Binding-site contacts:
Ligand atom C5 contacts residue VAL169 of chain 1.B at 4.2 Å (hydrophobic).
Ligand atom O5 contacts residue ASN193 of chain 1.B at 2.3 Å (h-bond).
Ligand atom O7 contacts residue VAL169 of chain 1.B at 4.4 Å.
Ligand atom C7 contacts residue TYR168 of chain 1.B at 4.0 Å (hydrophobic).
Ligand atom O7 contacts residue TYR168 of chain 1.B at 2.9 Å (h-bond).
Ligand atom C5 contacts residue ASN193 of chain 1.B at 3.6 Å.
Ligand atom C4 contacts residue VAL169 of chain 1.B at 4.2 Å (hydrophobic).
Ligand atom O3 contacts residue TYR168 of chain 1.B at 3.9 Å.
Ligand atom C6 contacts residue VAL169 of chain 1.B at 4.1 Å (hydrophobic).
Ligand atom C7 contacts residue ASN193 of chain 1.B at 3.6 Å.
Ligand atom O4 contacts residue TYR168 of chain 1.B at 4.3 Å.
Ligand atom C3 contacts residue TYR168 of chain 1.B at 4.2 Å (hydrophobic).
Ligand atom C3 contacts residue ASN193 of chain 1.B at 3.7 Å.
Ligand atom C2 contacts residue TYR168 of chain 1.B at 4.0 Å (hydrophobic).
Ligand atom O7 contacts residue PRO166 of chain 1.B at 3.6 Å.
Ligand atom C4 contacts residue ASN193 of chain 1.B at 4.2 Å.
Ligand atom C1 contacts residue VAL169 of chain 1.B at 3.5 Å (hydrophobic).
Ligand atom O6 contacts residue TYR168 of chain 1.B at 3.9 Å.
Ligand atom C8 contacts residue PRO166 of chain 1.B at 4.0 Å (hydrophobic).
Ligand atom C7 contacts residue CYS161 of chain 1.B at 3.8 Å (hydrophobic).
Ligand atom O6 contacts residue SER170 of chain 1.B at 3.4 Å (h-bond).
Ligand atom C6 contacts residue SER170 of chain 1.B at 4.0 Å.
Ligand atom O5 contacts residue VAL169 of chain 1.B at 3.2 Å.
Ligand atom C8 contacts residue TYR162 of chain 1.B at 3.7 Å (hydrophobic).
Ligand atom C7 contacts residue PRO166 of chain 1.B at 4.2 Å (hydrophobic).
Ligand atom C2 contacts residue VAL169 of chain 1.B at 3.8 Å (hydrophobic).
Ligand atom C1 contacts residue TYR168 of chain 1.B at 3.8 Å (hydrophobic).
Ligand atom C7 contacts residue CYS167 of chain 1.B at 4.3 Å (hydrophobic).
Ligand atom C8 contacts residue TYR163 of chain 1.B at 4.0 Å (hydrophobic).
Ligand atom O5 contacts residue TYR168 of chain 1.B at 3.9 Å.
Ligand atom C8 contacts residue CYS161 of chain 1.B at 4.3 Å (hydrophobic).
Ligand atom C2 contacts residue ASN193 of chain 1.B at 2.4 Å.
Ligand atom C4 contacts residue TYR168 of chain 1.B at 3.7 Å (hydrophobic).
Ligand atom O7 contacts residue ASN193 of chain 1.B at 4.0 Å.
Ligand atom O5 contacts residue SER170 of chain 1.B at 3.5 Å (h-bond).
Ligand atom N2 contacts residue ASN193 of chain 1.B at 2.8 Å (h-bond).
Ligand atom O7 contacts residue CYS161 of chain 1.B at 3.2 Å (h-bond).
Ligand atom C1 contacts residue ASN193 of chain 1.B at 1.4 Å.
Ligand atom O7 contacts residue CYS167 of chain 1.B at 3.1 Å (h-bond).
Ligand atom C6 contacts residue TYR168 of chain 1.B at 4.4 Å (hydrophobic).

Sequence of chain 1.B:
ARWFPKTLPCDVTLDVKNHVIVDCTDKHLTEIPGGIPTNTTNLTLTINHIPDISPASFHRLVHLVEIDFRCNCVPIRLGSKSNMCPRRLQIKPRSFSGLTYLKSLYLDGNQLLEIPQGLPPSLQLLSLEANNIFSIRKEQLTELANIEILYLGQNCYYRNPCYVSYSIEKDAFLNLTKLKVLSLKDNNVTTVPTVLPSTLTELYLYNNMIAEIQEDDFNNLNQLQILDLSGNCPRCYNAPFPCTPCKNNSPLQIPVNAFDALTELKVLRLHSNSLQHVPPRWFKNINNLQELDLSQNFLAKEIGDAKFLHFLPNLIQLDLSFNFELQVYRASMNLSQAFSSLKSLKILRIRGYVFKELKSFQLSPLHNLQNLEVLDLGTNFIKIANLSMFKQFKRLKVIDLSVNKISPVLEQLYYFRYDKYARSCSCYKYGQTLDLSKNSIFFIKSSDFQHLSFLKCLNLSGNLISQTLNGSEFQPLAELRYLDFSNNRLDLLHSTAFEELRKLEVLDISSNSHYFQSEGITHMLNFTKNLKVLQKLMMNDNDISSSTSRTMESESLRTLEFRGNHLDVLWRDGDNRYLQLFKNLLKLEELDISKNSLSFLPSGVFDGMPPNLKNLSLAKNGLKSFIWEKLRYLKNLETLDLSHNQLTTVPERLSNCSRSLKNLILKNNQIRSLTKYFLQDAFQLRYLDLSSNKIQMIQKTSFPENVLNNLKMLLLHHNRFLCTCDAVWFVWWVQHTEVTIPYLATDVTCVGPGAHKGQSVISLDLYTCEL

A small-molecule ligand and the protein it binds are described below.
Small molecule (SMILES): CC(=O)N[C@H]1[C@H](O[C@H]2[C@H](O)[C@@H](NC(C)=O)CO[C@@H]2CO)O[C@H](CO)[C@@H](O)[C@@H]1O